A small-molecule ligand and the protein it binds are described below.
Small molecule (SMILES): CC(=O)N[C@H]1[C@H](O[C@H]2[C@H](O)[C@@H](NC(C)=O)CO[C@@H]2CO)O[C@H](CO)[C@@H](O)[C@@H]1O

Binding-site contacts:
Ligand atom C3 contacts residue ASN1071 of chain 1.B at 3.8 Å.
Ligand atom C5 contacts residue ALA703 of chain 1.B at 4.3 Å (hydrophobic).
Ligand atom O7 contacts residue ASN1071 of chain 1.B at 3.5 Å (h-bond).
Ligand atom O6 contacts residue ASN1071 of chain 1.B at 3.7 Å.
Ligand atom C7 contacts residue ASN1071 of chain 1.B at 3.3 Å.
Ligand atom O6 contacts residue GLN892 of chain 1.C at 4.0 Å.
Ligand atom C1 contacts residue ASN1071 of chain 1.B at 1.4 Å.
Ligand atom C8 contacts residue ASN1071 of chain 1.B at 4.4 Å.
Ligand atom O5 contacts residue ALA703 of chain 1.B at 4.4 Å.
Ligand atom C4 contacts residue ASN1071 of chain 1.B at 4.3 Å.
Ligand atom C6 contacts residue ALA703 of chain 1.B at 4.0 Å (hydrophobic).
Ligand atom N2 contacts residue ASN1071 of chain 1.B at 2.8 Å (h-bond).
Ligand atom C2 contacts residue ASN1071 of chain 1.B at 2.4 Å.
Ligand atom O5 contacts residue ASN1071 of chain 1.B at 2.5 Å (h-bond).
Ligand atom C5 contacts residue ASN1071 of chain 1.B at 3.7 Å.

Sequence of chain 1.C:
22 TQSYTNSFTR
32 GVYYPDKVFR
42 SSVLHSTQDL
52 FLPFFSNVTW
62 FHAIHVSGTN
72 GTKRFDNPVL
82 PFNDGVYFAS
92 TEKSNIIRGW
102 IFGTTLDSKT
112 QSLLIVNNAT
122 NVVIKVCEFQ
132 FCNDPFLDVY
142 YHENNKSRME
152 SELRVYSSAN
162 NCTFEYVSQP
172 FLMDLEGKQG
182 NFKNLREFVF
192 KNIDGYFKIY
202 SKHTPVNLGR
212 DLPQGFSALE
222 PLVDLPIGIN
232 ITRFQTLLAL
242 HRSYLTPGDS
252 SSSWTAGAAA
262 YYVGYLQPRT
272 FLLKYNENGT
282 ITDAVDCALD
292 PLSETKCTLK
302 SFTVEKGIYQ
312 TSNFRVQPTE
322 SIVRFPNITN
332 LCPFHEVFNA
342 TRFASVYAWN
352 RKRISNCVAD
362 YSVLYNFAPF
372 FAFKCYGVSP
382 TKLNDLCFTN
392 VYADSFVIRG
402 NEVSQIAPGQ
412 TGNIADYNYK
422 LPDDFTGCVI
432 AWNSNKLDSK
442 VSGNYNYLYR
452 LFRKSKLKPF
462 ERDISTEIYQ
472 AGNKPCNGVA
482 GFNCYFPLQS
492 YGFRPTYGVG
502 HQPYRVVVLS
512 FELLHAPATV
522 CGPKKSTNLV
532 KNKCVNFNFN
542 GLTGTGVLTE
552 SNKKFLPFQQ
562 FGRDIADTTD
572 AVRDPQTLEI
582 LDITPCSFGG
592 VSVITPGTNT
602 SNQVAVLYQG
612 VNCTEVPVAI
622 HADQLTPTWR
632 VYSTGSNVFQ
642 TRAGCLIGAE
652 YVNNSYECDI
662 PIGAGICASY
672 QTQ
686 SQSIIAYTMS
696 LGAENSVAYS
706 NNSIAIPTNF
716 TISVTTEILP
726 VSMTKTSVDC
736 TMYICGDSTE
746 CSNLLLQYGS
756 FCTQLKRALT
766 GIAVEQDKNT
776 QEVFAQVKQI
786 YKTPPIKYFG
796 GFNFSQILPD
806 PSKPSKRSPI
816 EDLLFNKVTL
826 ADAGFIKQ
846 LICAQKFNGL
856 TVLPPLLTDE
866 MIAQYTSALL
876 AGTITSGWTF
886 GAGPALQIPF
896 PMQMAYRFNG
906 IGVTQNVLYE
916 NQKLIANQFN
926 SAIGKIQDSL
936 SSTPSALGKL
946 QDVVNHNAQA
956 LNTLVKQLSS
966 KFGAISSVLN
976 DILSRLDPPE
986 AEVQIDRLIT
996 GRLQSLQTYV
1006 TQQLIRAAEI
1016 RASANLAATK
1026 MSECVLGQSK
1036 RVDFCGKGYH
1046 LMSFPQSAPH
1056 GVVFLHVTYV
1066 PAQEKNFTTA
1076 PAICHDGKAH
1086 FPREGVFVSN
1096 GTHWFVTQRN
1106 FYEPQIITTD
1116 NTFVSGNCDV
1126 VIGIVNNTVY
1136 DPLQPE

Sequence of chain 1.B:
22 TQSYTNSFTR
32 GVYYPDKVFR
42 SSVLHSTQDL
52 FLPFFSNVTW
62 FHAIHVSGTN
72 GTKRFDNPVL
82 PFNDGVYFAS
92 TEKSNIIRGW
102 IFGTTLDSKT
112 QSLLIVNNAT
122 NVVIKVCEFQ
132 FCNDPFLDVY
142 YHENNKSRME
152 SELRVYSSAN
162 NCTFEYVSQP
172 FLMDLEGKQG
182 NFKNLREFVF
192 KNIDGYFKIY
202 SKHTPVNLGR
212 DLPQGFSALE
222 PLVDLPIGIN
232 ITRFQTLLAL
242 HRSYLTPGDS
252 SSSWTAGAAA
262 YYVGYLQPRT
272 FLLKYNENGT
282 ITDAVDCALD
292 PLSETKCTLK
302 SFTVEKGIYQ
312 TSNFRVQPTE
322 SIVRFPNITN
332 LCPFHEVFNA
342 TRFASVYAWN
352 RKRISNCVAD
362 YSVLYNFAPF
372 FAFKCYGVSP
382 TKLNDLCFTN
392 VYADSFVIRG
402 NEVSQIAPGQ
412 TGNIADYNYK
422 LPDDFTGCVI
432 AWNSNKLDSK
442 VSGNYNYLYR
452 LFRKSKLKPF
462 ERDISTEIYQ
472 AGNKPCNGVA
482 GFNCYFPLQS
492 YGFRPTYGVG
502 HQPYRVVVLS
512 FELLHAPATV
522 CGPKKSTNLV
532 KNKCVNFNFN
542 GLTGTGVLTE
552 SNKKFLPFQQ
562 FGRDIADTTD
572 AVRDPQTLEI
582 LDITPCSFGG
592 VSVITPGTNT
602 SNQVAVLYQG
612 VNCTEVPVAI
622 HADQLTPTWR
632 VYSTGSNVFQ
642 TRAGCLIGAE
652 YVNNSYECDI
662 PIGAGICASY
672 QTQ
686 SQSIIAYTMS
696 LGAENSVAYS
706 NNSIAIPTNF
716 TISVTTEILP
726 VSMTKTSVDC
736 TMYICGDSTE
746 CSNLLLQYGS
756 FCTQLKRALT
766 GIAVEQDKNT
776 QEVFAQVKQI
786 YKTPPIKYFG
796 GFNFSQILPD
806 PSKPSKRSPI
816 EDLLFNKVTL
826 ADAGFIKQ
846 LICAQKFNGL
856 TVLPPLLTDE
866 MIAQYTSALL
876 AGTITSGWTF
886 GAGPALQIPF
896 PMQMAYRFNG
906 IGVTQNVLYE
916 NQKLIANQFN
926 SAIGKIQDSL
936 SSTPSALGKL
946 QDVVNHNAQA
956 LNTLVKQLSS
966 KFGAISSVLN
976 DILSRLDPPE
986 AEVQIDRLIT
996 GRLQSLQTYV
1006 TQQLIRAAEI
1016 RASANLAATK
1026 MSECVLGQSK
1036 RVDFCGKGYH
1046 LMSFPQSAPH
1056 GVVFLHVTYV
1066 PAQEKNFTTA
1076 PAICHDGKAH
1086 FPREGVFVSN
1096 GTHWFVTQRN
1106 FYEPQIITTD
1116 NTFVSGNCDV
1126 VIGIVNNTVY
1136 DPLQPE